Sequence of chain 1.A:
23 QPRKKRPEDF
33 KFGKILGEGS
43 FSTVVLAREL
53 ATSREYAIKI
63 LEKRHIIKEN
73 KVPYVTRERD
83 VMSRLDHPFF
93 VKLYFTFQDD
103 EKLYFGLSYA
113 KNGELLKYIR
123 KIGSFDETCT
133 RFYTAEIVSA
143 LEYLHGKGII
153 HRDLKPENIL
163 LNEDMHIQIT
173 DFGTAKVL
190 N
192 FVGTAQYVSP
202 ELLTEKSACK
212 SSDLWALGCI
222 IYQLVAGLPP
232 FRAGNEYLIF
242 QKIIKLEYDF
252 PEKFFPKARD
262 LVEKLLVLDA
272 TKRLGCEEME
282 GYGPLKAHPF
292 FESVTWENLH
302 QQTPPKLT

The small molecule below binds the protein below.
Small molecule (SMILES): CN[C@@H]1C[C@H]2O[C@@](C)([C@@H]1OC)n1c3ccccc3c3c4c(c5c6ccccc6n2c5c31)C(=O)N[C@@H]4O

Binding-site contacts:
Ligand atom C28 contacts residue GLU159 of chain 1.A at 3.6 Å.
Ligand atom C2 contacts residue GLY115 of chain 1.A at 3.5 Å.
Ligand atom N1 contacts residue ALA59 of chain 1.A at 3.3 Å.
Ligand atom C3 contacts residue ALA112 of chain 1.A at 3.3 Å (hydrophobic).
Ligand atom C27 contacts residue ASN160 of chain 1.A at 3.4 Å.
Ligand atom O37 contacts residue THR172 of chain 1.A at 3.0 Å (h-bond).
Ligand atom C8 contacts residue SER110 of chain 1.A at 3.8 Å.
Ligand atom C4 contacts residue ALA112 of chain 1.A at 3.2 Å (hydrophobic).
Ligand atom C24 contacts residue GLU116 of chain 1.A at 3.3 Å.
Ligand atom C15 contacts residue LYS61 of chain 1.A at 3.6 Å.
Ligand atom O5 contacts residue ALA112 of chain 1.A at 2.8 Å (h-bond).
Ligand atom C12 contacts residue VAL46 of chain 1.A at 3.8 Å (hydrophobic).
Ligand atom C28 contacts residue GLU116 of chain 1.A at 3.2 Å.
Ligand atom O4 contacts residue GLY39 of chain 1.A at 3.2 Å.
Ligand atom O5 contacts residue TYR111 of chain 1.A at 3.4 Å.
Ligand atom C27 contacts residue GLU159 of chain 1.A at 3.2 Å.
Ligand atom C10 contacts residue LEU162 of chain 1.A at 3.8 Å (hydrophobic).
Ligand atom N1 contacts residue SER110 of chain 1.A at 2.9 Å (h-bond).
Ligand atom C25 contacts residue GLY39 of chain 1.A at 3.8 Å.
Ligand atom N4 contacts residue GLU159 of chain 1.A at 3.1 Å (salt-bridge).
Ligand atom C1 contacts residue LEU38 of chain 1.A at 3.6 Å (hydrophobic).
Ligand atom O6 contacts residue GLU159 of chain 1.A at 3.6 Å.
Ligand atom C5 contacts residue LEU162 of chain 1.A at 3.7 Å (hydrophobic).
Ligand atom C13 contacts residue THR172 of chain 1.A at 3.2 Å.
Ligand atom O37 contacts residue VAL93 of chain 1.A at 3.7 Å.
Ligand atom O4 contacts residue LEU38 of chain 1.A at 3.6 Å.
Ligand atom N3 contacts residue LEU38 of chain 1.A at 3.7 Å.
Ligand atom C8 contacts residue LEU162 of chain 1.A at 3.7 Å (hydrophobic).
Ligand atom C6 contacts residue LEU162 of chain 1.A at 3.3 Å (hydrophobic).
Ligand atom C20 contacts residue LEU38 of chain 1.A at 3.8 Å (hydrophobic).
Ligand atom C13 contacts residue LEU109 of chain 1.A at 3.8 Å (hydrophobic).
Ligand atom C7 contacts residue LEU162 of chain 1.A at 3.3 Å (hydrophobic).
Ligand atom C25 contacts residue LEU38 of chain 1.A at 3.2 Å (hydrophobic).
Ligand atom C17 contacts residue VAL46 of chain 1.A at 3.7 Å (hydrophobic).
Ligand atom C14 contacts residue THR172 of chain 1.A at 3.5 Å.
Ligand atom C8 contacts residue ALA112 of chain 1.A at 3.8 Å (hydrophobic).
Ligand atom C3 contacts residue GLY115 of chain 1.A at 3.6 Å.
Ligand atom C23 contacts residue GLU116 of chain 1.A at 3.5 Å.
Ligand atom N4 contacts residue GLU116 of chain 1.A at 2.6 Å (salt-bridge).
Ligand atom C8 contacts residue ALA59 of chain 1.A at 3.6 Å (hydrophobic).